Binding-site contacts:
Ligand atom O3 contacts residue ARG283 of chain 4.A at 3.0 Å (salt-bridge).
Ligand atom O5 contacts residue ARG283 of chain 4.A at 3.2 Å (salt-bridge).
Ligand atom O7 contacts residue ASN120 of chain 2.A at 3.6 Å.
Ligand atom C3 contacts residue GLU294 of chain 4.A at 3.4 Å.
Ligand atom O5 contacts residue GLY374 of chain 4.A at 3.3 Å.
Ligand atom O5 contacts residue ASN120 of chain 2.A at 2.4 Å (h-bond).
Ligand atom O3 contacts residue GLU294 of chain 4.A at 2.6 Å (salt-bridge).
Ligand atom O2 contacts residue GLY312 of chain 4.A at 3.2 Å.
Ligand atom C4 contacts residue GLU294 of chain 4.A at 3.6 Å.
Ligand atom O6 contacts residue ILE310 of chain 4.A at 3.3 Å (h-bond).
Ligand atom O4 contacts residue GLU294 of chain 4.A at 2.7 Å (salt-bridge).
Ligand atom O3 contacts residue GLY312 of chain 4.A at 3.0 Å (h-bond).
Ligand atom O5 contacts residue GLN375 of chain 4.A at 3.3 Å (h-bond).
Ligand atom C6 contacts residue PRO309 of chain 4.A at 3.6 Å (hydrophobic).
Ligand atom O5 contacts residue GLY312 of chain 4.A at 3.7 Å.
Ligand atom C2 contacts residue ASN120 of chain 2.A at 2.4 Å.
Ligand atom C5 contacts residue ASN120 of chain 2.A at 3.6 Å.
Ligand atom C7 contacts residue ASN120 of chain 2.A at 3.4 Å.
Ligand atom C6 contacts residue ASP250 of chain 4.A at 3.5 Å.
Ligand atom N2 contacts residue ASN120 of chain 2.A at 2.8 Å (h-bond).
Ligand atom C6 contacts residue LEU373 of chain 4.A at 3.3 Å (hydrophobic).
Ligand atom C3 contacts residue GLY312 of chain 4.A at 3.2 Å.
Ligand atom C6 contacts residue ILE310 of chain 4.A at 3.5 Å (hydrophobic).
Ligand atom O6 contacts residue GLN375 of chain 4.A at 3.3 Å.
Ligand atom O5 contacts residue ASP250 of chain 4.A at 3.6 Å (salt-bridge).
Ligand atom C1 contacts residue ASN120 of chain 2.A at 1.4 Å.
Ligand atom C6 contacts residue ILE285 of chain 4.A at 3.4 Å (hydrophobic).
Ligand atom O4 contacts residue ARG283 of chain 4.A at 3.6 Å.
Ligand atom O2 contacts residue ASN249 of chain 4.A at 3.2 Å (h-bond).
Ligand atom O3 contacts residue ASN249 of chain 4.A at 2.7 Å (h-bond).
Ligand atom O6 contacts residue LEU373 of chain 4.A at 3.7 Å.
Ligand atom C5 contacts residue ARG283 of chain 4.A at 3.6 Å.
Ligand atom O3 contacts residue ASP250 of chain 4.A at 3.1 Å (salt-bridge).
Ligand atom O3 contacts residue GLN311 of chain 4.A at 3.3 Å.
Ligand atom C6 contacts residue GLN311 of chain 4.A at 3.6 Å.
Ligand atom O4 contacts residue THR287 of chain 4.A at 3.4 Å.
Ligand atom O6 contacts residue ASP250 of chain 4.A at 2.7 Å (salt-bridge).
Ligand atom O6 contacts residue ILE285 of chain 4.A at 2.6 Å (h-bond).
Ligand atom O4 contacts residue ARG247 of chain 4.A at 3.1 Å (salt-bridge).
Ligand atom O2 contacts residue LEU296 of chain 4.A at 3.5 Å.

Sequence of chain 4.A:
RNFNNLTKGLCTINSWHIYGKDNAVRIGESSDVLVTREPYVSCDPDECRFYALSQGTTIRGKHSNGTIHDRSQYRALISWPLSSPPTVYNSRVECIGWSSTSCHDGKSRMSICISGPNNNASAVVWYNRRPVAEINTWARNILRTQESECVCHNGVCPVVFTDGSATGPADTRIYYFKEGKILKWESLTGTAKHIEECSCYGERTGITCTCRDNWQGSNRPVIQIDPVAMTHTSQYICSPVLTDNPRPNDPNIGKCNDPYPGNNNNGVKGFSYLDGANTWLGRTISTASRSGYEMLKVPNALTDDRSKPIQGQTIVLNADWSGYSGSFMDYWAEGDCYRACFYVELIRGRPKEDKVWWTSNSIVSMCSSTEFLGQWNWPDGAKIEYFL

The small molecule below binds the protein below.
Small molecule (SMILES): CC(=O)N[C@H]1[C@H](O[C@H]2[C@H](O)[C@@H](NC(C)=O)CO[C@@H]2CO)O[C@H](CO)[C@@H](O[C@@H]2O[C@H](CO[C@H]3O[C@H](CO[C@H]4O[C@H](CO)[C@@H](O)[C@H](O)[C@@H]4O)[C@@H](O)[C@H](O[C@H]4O[C@H](CO)[C@@H](O)[C@H](O)[C@@H]4O)[C@@H]3O)[C@@H](O)[C@H](O[C@H]3O[C@H](CO)[C@@H](O)[C@H](O)[C@@H]3O[C@H]3O[C@H](CO)[C@@H](O)[C@H](O)[C@@H]3O[C@H]3O[C@H](CO)[C@@H](O)[C@H](O)[C@@H]3O)[C@@H]2O)[C@@H]1O

Sequence of chain 2.A:
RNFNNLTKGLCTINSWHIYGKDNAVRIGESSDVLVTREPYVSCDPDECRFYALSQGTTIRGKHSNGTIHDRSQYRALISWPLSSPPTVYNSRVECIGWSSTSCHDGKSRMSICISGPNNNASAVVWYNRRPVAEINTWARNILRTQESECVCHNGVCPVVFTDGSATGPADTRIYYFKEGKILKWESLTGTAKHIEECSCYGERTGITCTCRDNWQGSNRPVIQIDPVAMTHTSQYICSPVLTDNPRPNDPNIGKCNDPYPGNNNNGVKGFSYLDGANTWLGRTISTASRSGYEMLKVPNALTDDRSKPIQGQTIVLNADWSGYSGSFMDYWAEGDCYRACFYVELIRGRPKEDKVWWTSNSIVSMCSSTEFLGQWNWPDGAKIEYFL